The protein below binds the small molecule below.
Small molecule (SMILES): CC(=O)N[C@H]1[C@H](O[C@H]2[C@H](O)[C@@H](NC(C)=O)CO[C@@H]2CO)O[C@H](CO)[C@@H](O)[C@@H]1O

Binding-site contacts:
Ligand atom C3 contacts residue HIS149 of chain 34.C at 4.3 Å.
Ligand atom C5 contacts residue ASN153 of chain 34.C at 3.6 Å.
Ligand atom O5 contacts residue HIS149 of chain 34.C at 3.8 Å.
Ligand atom O7 contacts residue ASN153 of chain 34.C at 4.0 Å.
Ligand atom C2 contacts residue ASN153 of chain 34.C at 2.6 Å.
Ligand atom C4 contacts residue HIS149 of chain 34.C at 3.7 Å.
Ligand atom C1 contacts residue HIS149 of chain 34.C at 3.7 Å.
Ligand atom C1 contacts residue ASN153 of chain 34.C at 1.4 Å.
Ligand atom C7 contacts residue GLY102 of chain 34.E at 4.0 Å.
Ligand atom O5 contacts residue ASN153 of chain 34.C at 2.2 Å (h-bond).
Ligand atom C7 contacts residue TRP101 of chain 34.E at 4.3 Å (hydrophobic).
Ligand atom C4 contacts residue ASN153 of chain 34.C at 4.2 Å.
Ligand atom C1 contacts residue HIS158 of chain 34.C at 4.1 Å.
Ligand atom C2 contacts residue HIS149 of chain 34.C at 3.6 Å.
Ligand atom C5 contacts residue HIS149 of chain 34.C at 3.6 Å.
Ligand atom O7 contacts residue GLY102 of chain 34.E at 3.0 Å (h-bond).
Ligand atom C5 contacts residue GLY156 of chain 34.C at 4.0 Å.
Ligand atom C6 contacts residue HIS158 of chain 34.C at 3.9 Å.
Ligand atom O5 contacts residue THR155 of chain 34.C at 3.8 Å.
Ligand atom O5 contacts residue GLY156 of chain 34.C at 3.9 Å.
Ligand atom O6 contacts residue HIS149 of chain 34.C at 3.6 Å.
Ligand atom N2 contacts residue ASN153 of chain 34.C at 3.2 Å (h-bond).
Ligand atom O7 contacts residue TRP101 of chain 34.E at 3.4 Å (h-bond).
Ligand atom C6 contacts residue GLY156 of chain 34.C at 3.8 Å.
Ligand atom C8 contacts residue ASN153 of chain 34.C at 3.9 Å.
Ligand atom O7 contacts residue ASN103 of chain 34.E at 4.5 Å.
Ligand atom C7 contacts residue ASN153 of chain 34.C at 3.6 Å.
Ligand atom C6 contacts residue HIS149 of chain 34.C at 4.1 Å.
Ligand atom O3 contacts residue HIS149 of chain 34.C at 4.2 Å.
Ligand atom O6 contacts residue HIS158 of chain 34.C at 3.4 Å.
Ligand atom O5 contacts residue HIS158 of chain 34.C at 3.2 Å.
Ligand atom C1 contacts residue THR155 of chain 34.C at 3.7 Å.
Ligand atom C5 contacts residue HIS158 of chain 34.C at 4.2 Å.
Ligand atom C8 contacts residue HIS149 of chain 34.C at 3.5 Å.
Ligand atom C8 contacts residue TRP101 of chain 34.E at 4.4 Å (hydrophobic).
Ligand atom C3 contacts residue ASN153 of chain 34.C at 3.9 Å.
Ligand atom C8 contacts residue ALA150 of chain 34.C at 4.5 Å (hydrophobic).

Sequence of chain 34.E:
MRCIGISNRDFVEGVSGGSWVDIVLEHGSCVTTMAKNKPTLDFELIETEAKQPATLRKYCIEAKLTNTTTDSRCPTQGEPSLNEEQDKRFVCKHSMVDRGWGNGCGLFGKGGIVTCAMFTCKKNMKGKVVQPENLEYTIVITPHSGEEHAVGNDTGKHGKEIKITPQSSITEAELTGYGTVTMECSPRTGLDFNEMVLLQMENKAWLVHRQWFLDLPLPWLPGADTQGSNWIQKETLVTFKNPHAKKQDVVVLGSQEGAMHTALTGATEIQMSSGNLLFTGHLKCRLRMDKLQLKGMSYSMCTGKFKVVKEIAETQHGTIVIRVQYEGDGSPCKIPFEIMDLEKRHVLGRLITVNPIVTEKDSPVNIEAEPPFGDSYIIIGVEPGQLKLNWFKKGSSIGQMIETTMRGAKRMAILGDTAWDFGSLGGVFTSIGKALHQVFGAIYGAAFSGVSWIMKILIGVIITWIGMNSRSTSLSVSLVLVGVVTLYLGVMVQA

Sequence of chain 34.C:
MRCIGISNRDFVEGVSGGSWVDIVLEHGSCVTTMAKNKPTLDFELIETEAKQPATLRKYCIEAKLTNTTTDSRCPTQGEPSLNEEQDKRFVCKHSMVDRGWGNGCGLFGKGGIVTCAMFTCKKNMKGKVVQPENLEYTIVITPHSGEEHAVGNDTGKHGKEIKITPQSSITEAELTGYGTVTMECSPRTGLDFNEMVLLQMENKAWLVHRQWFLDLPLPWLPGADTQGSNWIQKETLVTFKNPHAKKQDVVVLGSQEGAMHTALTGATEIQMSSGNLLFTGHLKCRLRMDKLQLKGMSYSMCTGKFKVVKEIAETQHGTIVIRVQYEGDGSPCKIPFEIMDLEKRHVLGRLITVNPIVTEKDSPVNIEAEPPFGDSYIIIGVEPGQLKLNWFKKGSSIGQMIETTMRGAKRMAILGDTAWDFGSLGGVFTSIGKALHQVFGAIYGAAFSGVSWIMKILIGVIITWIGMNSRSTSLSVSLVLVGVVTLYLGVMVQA